The protein below binds the small molecule below.
Small molecule (SMILES): COc1cc(C(=O)N2CCC(N3CCN(C)CC3)CC2)ccc1Nc1ncc2c(n1)N(C(C)C)c1ccccc1C(=O)N2C

Binding-site contacts:
Ligand atom C27 contacts residue ILE105 of chain 1.A at 4.1 Å (hydrophobic).
Ligand atom C18 contacts residue VAL46 of chain 1.A at 3.9 Å (hydrophobic).
Ligand atom C25 contacts residue LEU53 of chain 1.A at 4.1 Å (hydrophobic).
Ligand atom C19 contacts residue PRO41 of chain 1.A at 3.9 Å (hydrophobic).
Ligand atom N3 contacts residue LEU51 of chain 1.A at 3.8 Å.
Ligand atom C25 contacts residue TYR98 of chain 1.A at 3.8 Å (hydrophobic).
Ligand atom C13 contacts residue TRP40 of chain 1.A at 3.9 Å (hydrophobic).
Ligand atom C35 contacts residue TRP40 of chain 1.A at 4.2 Å (hydrophobic).
Ligand atom C14 contacts residue TRP40 of chain 1.A at 3.8 Å (hydrophobic).
Ligand atom C31 contacts residue PRO41 of chain 1.A at 3.9 Å (hydrophobic).
Ligand atom C18 contacts residue PRO41 of chain 1.A at 2.8 Å (hydrophobic).
Ligand atom C31 contacts residue ILE105 of chain 1.A at 3.7 Å (hydrophobic).
Ligand atom C27 contacts residue ASN99 of chain 1.A at 4.0 Å.
Ligand atom O1 contacts residue ASN99 of chain 1.A at 3.0 Å (h-bond).
Ligand atom C24 contacts residue TYR98 of chain 1.A at 3.5 Å (hydrophobic).
Ligand atom C24 contacts residue ASN99 of chain 1.A at 4.0 Å.
Ligand atom C31 contacts residue TRP40 of chain 1.A at 3.9 Å (hydrophobic).
Ligand atom C17 contacts residue PRO41 of chain 1.A at 3.9 Å (hydrophobic).
Ligand atom C4 contacts residue TRP40 of chain 1.A at 3.4 Å (hydrophobic).
Ligand atom C24 contacts residue LEU53 of chain 1.A at 3.5 Å (hydrophobic).
Ligand atom C12 contacts residue TRP40 of chain 1.A at 3.9 Å (hydrophobic).
Ligand atom C32 contacts residue ILE105 of chain 1.A at 3.6 Å (hydrophobic).
Ligand atom O1 contacts residue CYS95 of chain 1.A at 4.1 Å.
Ligand atom C23 contacts residue LEU53 of chain 1.A at 3.7 Å (hydrophobic).
Ligand atom N1 contacts residue VAL46 of chain 1.A at 4.2 Å.
Ligand atom C3 contacts residue TRP40 of chain 1.A at 3.6 Å (hydrophobic).
Ligand atom C15 contacts residue TRP40 of chain 1.A at 3.6 Å (hydrophobic).
Ligand atom C11 contacts residue TRP40 of chain 1.A at 3.7 Å (hydrophobic).
Ligand atom C5 contacts residue GLN44 of chain 1.A at 3.8 Å.
Ligand atom C28 contacts residue PHE42 of chain 1.A at 3.6 Å (hydrophobic).
Ligand atom O2 contacts residue GLN44 of chain 1.A at 3.7 Å.
Ligand atom N1 contacts residue ILE105 of chain 1.A at 4.2 Å.
Ligand atom C17 contacts residue LEU51 of chain 1.A at 3.9 Å (hydrophobic).
Ligand atom C15 contacts residue LEU51 of chain 1.A at 3.8 Å (hydrophobic).
Ligand atom C16 contacts residue TRP40 of chain 1.A at 3.6 Å (hydrophobic).
Ligand atom C36 contacts residue TRP40 of chain 1.A at 3.8 Å (hydrophobic).
Ligand atom C28 contacts residue PRO41 of chain 1.A at 4.0 Å (hydrophobic).
Ligand atom O1 contacts residue ILE105 of chain 1.A at 4.1 Å.
Ligand atom N4 contacts residue PRO41 of chain 1.A at 2.8 Å (h-bond).
Ligand atom C25 contacts residue ASN99 of chain 1.A at 3.8 Å.

Sequence of chain 1.A:
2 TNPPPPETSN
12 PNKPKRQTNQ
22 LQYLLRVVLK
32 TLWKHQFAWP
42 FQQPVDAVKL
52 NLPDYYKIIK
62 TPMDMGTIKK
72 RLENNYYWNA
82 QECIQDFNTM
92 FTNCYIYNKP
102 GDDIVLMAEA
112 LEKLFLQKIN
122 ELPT